Binding-site contacts:
Ligand atom C1 contacts residue ASP72 of chain 3.C at 3.6 Å.
Ligand atom C3 contacts residue PHE146 of chain 3.C at 4.2 Å (hydrophobic).
Ligand atom O2 contacts residue MET71 of chain 3.C at 3.5 Å (h-bond).
Ligand atom O5 contacts residue GLY139 of chain 3.C at 4.1 Å.
Ligand atom P contacts residue THR44 of chain 3.C at 3.6 Å.
Ligand atom O2P contacts residue GLY42 of chain 3.C at 3.4 Å.
Ligand atom C2 contacts residue ALA145 of chain 3.C at 4.0 Å (hydrophobic).
Ligand atom O1P contacts residue THR44 of chain 3.C at 2.6 Å (h-bond).
Ligand atom O1 contacts residue ASP72 of chain 3.C at 2.8 Å (salt-bridge).
Ligand atom O3 contacts residue HIS143 of chain 3.C at 3.3 Å.
Ligand atom O2 contacts residue ASP72 of chain 3.C at 2.6 Å (salt-bridge).
Ligand atom C5 contacts residue VAL138 of chain 3.C at 3.7 Å (hydrophobic).
Ligand atom C6 contacts residue VAL138 of chain 3.C at 3.2 Å (hydrophobic).
Ligand atom O1 contacts residue MET71 of chain 3.C at 4.2 Å.
Ligand atom O5 contacts residue HIS143 of chain 3.C at 2.7 Å (h-bond).
Ligand atom C5 contacts residue HIS143 of chain 3.C at 3.4 Å.
Ligand atom C6 contacts residue LYS208 of chain 3.C at 3.6 Å.
Ligand atom O4 contacts residue VAL138 of chain 3.C at 3.9 Å.
Ligand atom O4 contacts residue GLY137 of chain 3.C at 3.2 Å.
Ligand atom O2 contacts residue ALA145 of chain 3.C at 3.2 Å.
Ligand atom C3 contacts residue HIS143 of chain 3.C at 3.8 Å.
Ligand atom O3 contacts residue ALA145 of chain 3.C at 2.7 Å (h-bond).
Ligand atom O2P contacts residue GLY43 of chain 3.C at 2.8 Å (h-bond).
Ligand atom P contacts residue LYS208 of chain 3.C at 3.9 Å.
Ligand atom O1 contacts residue THR41 of chain 3.C at 2.9 Å (h-bond).
Ligand atom O3P contacts residue LYS208 of chain 3.C at 2.7 Å (salt-bridge).
Ligand atom O3P contacts residue THR44 of chain 3.C at 3.6 Å (h-bond).
Ligand atom C1 contacts residue THR41 of chain 3.C at 3.5 Å.
Ligand atom O2P contacts residue ARG172 of chain 3.C at 2.8 Å (salt-bridge).
Ligand atom C5 contacts residue GLY139 of chain 3.C at 3.9 Å.
Ligand atom P contacts residue GLY42 of chain 3.C at 4.1 Å.
Ligand atom O1P contacts residue PRO45 of chain 3.C at 4.2 Å.
Ligand atom O1P contacts residue GLY43 of chain 3.C at 3.3 Å (h-bond).
Ligand atom C2 contacts residue ASP72 of chain 3.C at 3.6 Å.
Ligand atom C3 contacts residue ALA145 of chain 3.C at 3.6 Å (hydrophobic).
Ligand atom O1 contacts residue PRO40 of chain 3.C at 3.7 Å.
Ligand atom O1P contacts residue GLY42 of chain 3.C at 3.8 Å.
Ligand atom P contacts residue ARG172 of chain 3.C at 3.8 Å.
Ligand atom P contacts residue GLY43 of chain 3.C at 3.6 Å.
Ligand atom O3P contacts residue ARG172 of chain 3.C at 3.8 Å.

The protein below binds the small molecule below.
Small molecule (SMILES): O=C(CO)[C@@H](O)[C@H](O)[C@H](O)COP(=O)(O)O

Sequence of chain 3.C:
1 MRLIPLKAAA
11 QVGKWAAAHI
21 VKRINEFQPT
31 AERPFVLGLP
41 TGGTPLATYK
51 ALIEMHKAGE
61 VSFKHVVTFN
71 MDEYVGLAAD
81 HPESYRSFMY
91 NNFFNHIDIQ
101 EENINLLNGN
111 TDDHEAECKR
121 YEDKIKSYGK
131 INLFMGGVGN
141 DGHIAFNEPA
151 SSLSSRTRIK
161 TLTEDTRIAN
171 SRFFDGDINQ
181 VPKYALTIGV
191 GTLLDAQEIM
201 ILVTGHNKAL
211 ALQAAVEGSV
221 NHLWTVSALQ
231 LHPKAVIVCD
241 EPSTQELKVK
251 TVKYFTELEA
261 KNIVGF